Sequence of chain 1.D:
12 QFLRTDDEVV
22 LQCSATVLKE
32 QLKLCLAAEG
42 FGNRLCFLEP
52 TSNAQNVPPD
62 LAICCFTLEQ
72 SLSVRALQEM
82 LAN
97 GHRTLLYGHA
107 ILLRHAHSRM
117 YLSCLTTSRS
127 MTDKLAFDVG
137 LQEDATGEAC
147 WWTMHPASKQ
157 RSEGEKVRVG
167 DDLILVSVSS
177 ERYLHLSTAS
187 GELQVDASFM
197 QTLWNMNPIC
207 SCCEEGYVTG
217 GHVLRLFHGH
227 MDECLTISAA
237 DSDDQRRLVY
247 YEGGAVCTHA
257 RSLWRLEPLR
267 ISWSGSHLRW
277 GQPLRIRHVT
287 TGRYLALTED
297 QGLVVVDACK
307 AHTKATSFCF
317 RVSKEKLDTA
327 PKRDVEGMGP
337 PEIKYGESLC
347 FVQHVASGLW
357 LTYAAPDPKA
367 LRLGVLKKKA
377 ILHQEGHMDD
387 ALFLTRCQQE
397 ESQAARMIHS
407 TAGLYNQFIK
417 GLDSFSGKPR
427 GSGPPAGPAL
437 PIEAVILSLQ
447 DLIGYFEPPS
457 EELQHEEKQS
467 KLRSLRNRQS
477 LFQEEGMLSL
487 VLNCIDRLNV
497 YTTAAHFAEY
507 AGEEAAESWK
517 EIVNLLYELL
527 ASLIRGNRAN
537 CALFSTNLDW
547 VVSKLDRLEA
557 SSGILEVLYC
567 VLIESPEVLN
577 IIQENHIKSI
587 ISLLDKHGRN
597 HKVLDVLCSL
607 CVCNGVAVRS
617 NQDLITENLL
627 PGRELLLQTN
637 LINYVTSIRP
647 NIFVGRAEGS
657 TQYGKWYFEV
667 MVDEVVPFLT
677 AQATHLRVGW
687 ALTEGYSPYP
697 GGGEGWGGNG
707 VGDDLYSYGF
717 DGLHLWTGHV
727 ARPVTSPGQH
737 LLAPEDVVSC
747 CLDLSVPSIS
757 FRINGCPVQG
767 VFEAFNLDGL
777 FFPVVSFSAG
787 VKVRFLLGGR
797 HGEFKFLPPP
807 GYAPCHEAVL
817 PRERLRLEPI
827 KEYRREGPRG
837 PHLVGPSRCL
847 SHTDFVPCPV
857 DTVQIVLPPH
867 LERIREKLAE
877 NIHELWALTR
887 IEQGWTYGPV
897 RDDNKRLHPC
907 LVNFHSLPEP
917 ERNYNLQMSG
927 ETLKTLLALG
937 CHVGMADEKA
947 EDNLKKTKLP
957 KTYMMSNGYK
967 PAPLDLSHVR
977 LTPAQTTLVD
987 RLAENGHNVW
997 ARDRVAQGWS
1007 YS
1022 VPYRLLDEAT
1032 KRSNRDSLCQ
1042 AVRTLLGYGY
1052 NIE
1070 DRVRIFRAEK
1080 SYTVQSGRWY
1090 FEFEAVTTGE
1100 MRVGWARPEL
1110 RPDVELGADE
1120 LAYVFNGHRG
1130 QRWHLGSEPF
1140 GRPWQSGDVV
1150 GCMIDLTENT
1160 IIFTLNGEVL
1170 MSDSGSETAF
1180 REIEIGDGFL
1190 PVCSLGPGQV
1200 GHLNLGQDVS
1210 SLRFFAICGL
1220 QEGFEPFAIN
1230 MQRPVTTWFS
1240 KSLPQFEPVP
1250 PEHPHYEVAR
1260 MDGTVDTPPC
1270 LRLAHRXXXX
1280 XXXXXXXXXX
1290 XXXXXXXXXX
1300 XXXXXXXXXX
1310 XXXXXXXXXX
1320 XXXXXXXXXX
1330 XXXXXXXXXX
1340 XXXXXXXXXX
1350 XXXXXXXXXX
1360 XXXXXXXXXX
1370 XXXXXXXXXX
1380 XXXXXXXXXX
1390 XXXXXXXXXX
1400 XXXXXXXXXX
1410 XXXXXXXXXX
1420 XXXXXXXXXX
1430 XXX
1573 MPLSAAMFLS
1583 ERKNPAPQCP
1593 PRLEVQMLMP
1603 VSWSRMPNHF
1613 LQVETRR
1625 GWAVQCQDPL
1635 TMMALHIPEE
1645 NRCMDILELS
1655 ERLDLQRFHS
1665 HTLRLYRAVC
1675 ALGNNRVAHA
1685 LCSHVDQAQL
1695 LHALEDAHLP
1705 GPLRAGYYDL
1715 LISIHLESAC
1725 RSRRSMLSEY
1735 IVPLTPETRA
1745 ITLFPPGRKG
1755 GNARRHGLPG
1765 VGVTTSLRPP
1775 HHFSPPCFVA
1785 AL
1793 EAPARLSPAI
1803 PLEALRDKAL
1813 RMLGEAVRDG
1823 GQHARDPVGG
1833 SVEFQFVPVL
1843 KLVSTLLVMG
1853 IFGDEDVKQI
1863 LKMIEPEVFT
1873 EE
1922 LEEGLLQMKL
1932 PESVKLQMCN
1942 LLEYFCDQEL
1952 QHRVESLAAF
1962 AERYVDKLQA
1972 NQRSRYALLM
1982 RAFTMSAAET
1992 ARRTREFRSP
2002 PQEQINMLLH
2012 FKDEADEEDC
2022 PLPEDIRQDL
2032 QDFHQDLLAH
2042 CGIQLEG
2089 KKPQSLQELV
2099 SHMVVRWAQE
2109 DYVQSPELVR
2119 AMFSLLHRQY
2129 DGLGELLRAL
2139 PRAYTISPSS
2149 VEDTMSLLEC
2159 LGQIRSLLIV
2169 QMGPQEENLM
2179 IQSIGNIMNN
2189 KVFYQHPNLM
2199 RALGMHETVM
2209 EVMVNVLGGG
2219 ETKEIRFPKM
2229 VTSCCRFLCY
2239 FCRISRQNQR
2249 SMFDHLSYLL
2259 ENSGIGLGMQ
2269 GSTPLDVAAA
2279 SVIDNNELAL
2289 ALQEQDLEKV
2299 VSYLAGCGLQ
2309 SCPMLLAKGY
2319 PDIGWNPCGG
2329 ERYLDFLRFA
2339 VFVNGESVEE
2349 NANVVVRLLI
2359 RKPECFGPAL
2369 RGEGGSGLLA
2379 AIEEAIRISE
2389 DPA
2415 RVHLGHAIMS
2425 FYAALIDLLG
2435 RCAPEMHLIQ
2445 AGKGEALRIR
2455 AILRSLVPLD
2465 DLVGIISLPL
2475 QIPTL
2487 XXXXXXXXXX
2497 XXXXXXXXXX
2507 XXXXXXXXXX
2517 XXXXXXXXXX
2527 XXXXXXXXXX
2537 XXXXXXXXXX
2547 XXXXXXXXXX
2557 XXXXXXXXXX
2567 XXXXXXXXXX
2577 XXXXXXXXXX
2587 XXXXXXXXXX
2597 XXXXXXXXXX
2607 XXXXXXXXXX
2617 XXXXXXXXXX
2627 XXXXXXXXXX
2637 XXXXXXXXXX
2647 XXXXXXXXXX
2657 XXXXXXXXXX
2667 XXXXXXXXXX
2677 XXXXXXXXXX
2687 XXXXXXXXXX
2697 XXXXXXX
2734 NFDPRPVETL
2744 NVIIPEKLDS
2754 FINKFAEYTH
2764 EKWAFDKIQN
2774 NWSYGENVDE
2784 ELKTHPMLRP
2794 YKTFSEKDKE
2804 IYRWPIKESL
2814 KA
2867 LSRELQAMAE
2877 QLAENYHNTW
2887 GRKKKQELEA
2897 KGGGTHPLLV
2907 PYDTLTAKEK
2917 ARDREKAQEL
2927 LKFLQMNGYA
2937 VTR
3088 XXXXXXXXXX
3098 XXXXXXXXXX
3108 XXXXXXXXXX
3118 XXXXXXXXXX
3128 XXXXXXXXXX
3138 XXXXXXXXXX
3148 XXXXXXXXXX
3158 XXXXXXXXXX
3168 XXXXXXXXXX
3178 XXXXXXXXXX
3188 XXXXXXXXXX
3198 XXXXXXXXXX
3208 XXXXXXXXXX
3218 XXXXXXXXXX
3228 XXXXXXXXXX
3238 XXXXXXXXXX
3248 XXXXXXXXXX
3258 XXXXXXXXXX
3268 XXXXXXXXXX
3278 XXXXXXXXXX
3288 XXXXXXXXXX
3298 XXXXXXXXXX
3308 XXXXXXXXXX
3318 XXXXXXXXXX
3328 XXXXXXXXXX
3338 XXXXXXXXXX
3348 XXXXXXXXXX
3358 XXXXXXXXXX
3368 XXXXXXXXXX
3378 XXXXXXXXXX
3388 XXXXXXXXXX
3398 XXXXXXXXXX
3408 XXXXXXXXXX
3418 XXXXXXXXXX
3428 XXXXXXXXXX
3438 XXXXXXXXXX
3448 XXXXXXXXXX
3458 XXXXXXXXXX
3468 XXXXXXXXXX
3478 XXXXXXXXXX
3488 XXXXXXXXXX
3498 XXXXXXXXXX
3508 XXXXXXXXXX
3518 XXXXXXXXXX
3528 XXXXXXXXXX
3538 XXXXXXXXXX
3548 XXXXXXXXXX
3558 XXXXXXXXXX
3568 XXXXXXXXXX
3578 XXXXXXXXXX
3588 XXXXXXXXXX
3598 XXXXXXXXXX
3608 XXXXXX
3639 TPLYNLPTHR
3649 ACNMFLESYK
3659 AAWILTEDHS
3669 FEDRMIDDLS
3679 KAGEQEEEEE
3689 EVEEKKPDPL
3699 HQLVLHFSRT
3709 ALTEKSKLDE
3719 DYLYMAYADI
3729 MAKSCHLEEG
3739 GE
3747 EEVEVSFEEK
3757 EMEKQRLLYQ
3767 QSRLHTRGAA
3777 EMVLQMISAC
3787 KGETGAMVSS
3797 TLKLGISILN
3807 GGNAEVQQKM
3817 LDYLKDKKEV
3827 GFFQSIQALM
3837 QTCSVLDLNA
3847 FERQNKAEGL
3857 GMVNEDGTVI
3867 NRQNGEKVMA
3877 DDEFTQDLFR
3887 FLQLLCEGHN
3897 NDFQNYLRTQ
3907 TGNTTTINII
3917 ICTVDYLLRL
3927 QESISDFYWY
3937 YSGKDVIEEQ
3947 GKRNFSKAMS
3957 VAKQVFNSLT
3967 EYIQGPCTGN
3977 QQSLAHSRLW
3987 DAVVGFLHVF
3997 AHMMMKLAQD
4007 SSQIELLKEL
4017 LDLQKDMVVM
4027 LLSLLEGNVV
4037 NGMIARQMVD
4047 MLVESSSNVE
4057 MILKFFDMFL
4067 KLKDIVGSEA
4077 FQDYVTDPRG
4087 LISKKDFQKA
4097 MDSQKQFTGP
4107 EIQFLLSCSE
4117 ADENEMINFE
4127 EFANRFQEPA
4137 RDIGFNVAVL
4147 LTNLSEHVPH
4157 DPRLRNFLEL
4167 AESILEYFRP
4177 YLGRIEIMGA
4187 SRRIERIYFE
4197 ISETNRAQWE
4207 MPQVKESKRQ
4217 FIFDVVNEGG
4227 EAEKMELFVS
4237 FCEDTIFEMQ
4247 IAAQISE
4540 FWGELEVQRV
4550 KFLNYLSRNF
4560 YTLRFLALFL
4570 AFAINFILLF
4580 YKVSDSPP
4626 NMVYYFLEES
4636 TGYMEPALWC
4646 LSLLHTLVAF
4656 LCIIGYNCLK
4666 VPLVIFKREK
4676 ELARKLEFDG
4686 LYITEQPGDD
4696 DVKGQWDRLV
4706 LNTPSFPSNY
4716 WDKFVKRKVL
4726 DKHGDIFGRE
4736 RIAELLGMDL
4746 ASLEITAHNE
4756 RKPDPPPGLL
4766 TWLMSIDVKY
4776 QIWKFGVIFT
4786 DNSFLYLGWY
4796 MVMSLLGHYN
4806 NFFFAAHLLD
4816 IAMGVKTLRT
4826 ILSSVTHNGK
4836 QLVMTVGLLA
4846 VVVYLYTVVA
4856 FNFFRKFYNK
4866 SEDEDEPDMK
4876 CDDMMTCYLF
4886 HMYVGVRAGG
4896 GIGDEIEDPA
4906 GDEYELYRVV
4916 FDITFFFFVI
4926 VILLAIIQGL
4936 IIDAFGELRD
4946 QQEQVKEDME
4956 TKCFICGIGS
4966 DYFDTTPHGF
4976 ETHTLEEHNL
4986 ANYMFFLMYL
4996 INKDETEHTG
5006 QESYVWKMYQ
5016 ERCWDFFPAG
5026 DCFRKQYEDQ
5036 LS

The protein below binds the small molecule below.
Small molecule (SMILES): Nc1ncnc2c1ncn2[C@@H]1O[C@H](CO[P](=O)(O)O[P](=O)(O)CP(=O)(O)O)[C@@H](O)[C@H]1O

Binding-site contacts:
Ligand atom O2' contacts residue MET4954 of chain 1.D at 2.8 Å (h-bond).
Ligand atom C2 contacts residue LYS4957 of chain 1.D at 3.7 Å.
Ligand atom C5 contacts residue THR4979 of chain 1.D at 4.0 Å.
Ligand atom N3 contacts residue MET4954 of chain 1.D at 4.0 Å.
Ligand atom O3' contacts residue MET4954 of chain 1.D at 3.9 Å.
Ligand atom PA contacts residue ARG4215 of chain 1.D at 4.4 Å.
Ligand atom N7 contacts residue THR4979 of chain 1.D at 4.0 Å.
Ligand atom C8 contacts residue THR4979 of chain 1.D at 4.3 Å.
Ligand atom C6 contacts residue THR4979 of chain 1.D at 4.4 Å.
Ligand atom C2 contacts residue CYS4958 of chain 1.D at 2.9 Å (hydrophobic).
Ligand atom C1' contacts residue MET4954 of chain 1.D at 4.3 Å (hydrophobic).
Ligand atom C2' contacts residue MET4954 of chain 1.D at 4.1 Å (hydrophobic).
Ligand atom N6 contacts residue HIS4983 of chain 1.D at 2.6 Å (h-bond).
Ligand atom N1 contacts residue CYS4958 of chain 1.D at 2.6 Å (h-bond).
Ligand atom N1 contacts residue PHE4959 of chain 1.D at 4.2 Å.
Ligand atom O3A contacts residue ARG4215 of chain 1.D at 3.8 Å.
Ligand atom N6 contacts residue CYS4958 of chain 1.D at 4.0 Å.
Ligand atom C6 contacts residue HIS4983 of chain 1.D at 3.9 Å.
Ligand atom C2 contacts residue PHE4959 of chain 1.D at 4.1 Å (hydrophobic).
Ligand atom N3 contacts residue CYS4958 of chain 1.D at 4.2 Å.
Ligand atom N9 contacts residue THR4979 of chain 1.D at 4.4 Å.
Ligand atom N3 contacts residue LYS4957 of chain 1.D at 4.2 Å.
Ligand atom C6 contacts residue CYS4958 of chain 1.D at 3.8 Å (hydrophobic).
Ligand atom O1A contacts residue ARG4215 of chain 1.D at 4.1 Å.
Ligand atom C4 contacts residue THR4979 of chain 1.D at 4.3 Å.
Ligand atom C8 contacts residue CA1 of chain 1.T at 3.9 Å.
Ligand atom O1B contacts residue ARG4215 of chain 1.D at 4.2 Å.
Ligand atom N7 contacts residue CA1 of chain 1.T at 4.3 Å.
Ligand atom O2A contacts residue ARG4215 of chain 1.D at 4.0 Å.